Binding-site contacts:
Ligand atom C4 contacts residue ASN75 of chain 1.B at 4.2 Å.
Ligand atom C7 contacts residue ASN75 of chain 1.B at 3.2 Å.
Ligand atom C2 contacts residue THR77 of chain 1.B at 4.2 Å.
Ligand atom C1 contacts residue ASN75 of chain 1.B at 1.4 Å.
Ligand atom O5 contacts residue THR77 of chain 1.B at 4.5 Å.
Ligand atom O7 contacts residue ASN75 of chain 1.B at 3.2 Å (h-bond).
Ligand atom O7 contacts residue HIS74 of chain 1.B at 4.3 Å.
Ligand atom N2 contacts residue THR77 of chain 1.B at 4.0 Å.
Ligand atom C3 contacts residue THR77 of chain 1.B at 4.4 Å.
Ligand atom O5 contacts residue ASN75 of chain 1.B at 2.3 Å (h-bond).
Ligand atom C8 contacts residue GLY76 of chain 1.B at 4.1 Å.
Ligand atom C3 contacts residue ASN75 of chain 1.B at 3.8 Å.
Ligand atom N2 contacts residue ASN75 of chain 1.B at 2.9 Å (h-bond).
Ligand atom C2 contacts residue ASN75 of chain 1.B at 2.4 Å.
Ligand atom C5 contacts residue ASN75 of chain 1.B at 3.6 Å.
Ligand atom O6 contacts residue MET107 of chain 1.B at 4.2 Å.
Ligand atom C8 contacts residue ASN75 of chain 1.B at 4.2 Å.
Ligand atom C1 contacts residue THR77 of chain 1.B at 3.6 Å.
Ligand atom O5 contacts residue MET107 of chain 1.B at 4.3 Å.

Sequence of chain 1.B:
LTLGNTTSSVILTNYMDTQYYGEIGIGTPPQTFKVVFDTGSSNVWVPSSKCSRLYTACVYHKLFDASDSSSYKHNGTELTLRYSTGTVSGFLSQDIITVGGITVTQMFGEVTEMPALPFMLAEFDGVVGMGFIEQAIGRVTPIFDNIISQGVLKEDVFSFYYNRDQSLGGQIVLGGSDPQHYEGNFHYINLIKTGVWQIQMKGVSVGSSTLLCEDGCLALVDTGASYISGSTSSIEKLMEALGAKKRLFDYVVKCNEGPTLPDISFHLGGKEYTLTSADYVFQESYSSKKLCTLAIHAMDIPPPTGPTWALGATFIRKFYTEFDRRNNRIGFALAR

A protein and the small-molecule ligand that binds it are described below.
Small molecule (SMILES): CC(=O)N[C@@H]1[C@@H](O)[C@H](O)[C@@H](CO)O[C@H]1O